Binding-site contacts:
Ligand atom O6 contacts residue GLN376 of chain 4.A at 2.7 Å (h-bond).
Ligand atom O3 contacts residue ARG284 of chain 4.A at 2.8 Å (salt-bridge).
Ligand atom C6 contacts residue THR311 of chain 4.A at 3.4 Å.
Ligand atom O6 contacts residue ILE286 of chain 4.A at 3.0 Å (h-bond).
Ligand atom C2 contacts residue ASP250 of chain 4.A at 3.3 Å.
Ligand atom C8 contacts residue ASN120 of chain 2.A at 3.3 Å.
Ligand atom O4 contacts residue GLY313 of chain 4.A at 3.5 Å (h-bond).
Ligand atom C1 contacts residue ASN121 of chain 2.A at 1.5 Å.
Ligand atom O4 contacts residue ILE288 of chain 4.A at 3.0 Å.
Ligand atom O4 contacts residue GLU295 of chain 4.A at 2.6 Å (salt-bridge).
Ligand atom O3 contacts residue ASP251 of chain 4.A at 2.8 Å (salt-bridge).
Ligand atom O6 contacts residue ASP251 of chain 4.A at 2.5 Å (salt-bridge).
Ligand atom O3 contacts residue GLN312 of chain 4.A at 3.2 Å.
Ligand atom O5 contacts residue ASP251 of chain 4.A at 3.5 Å (salt-bridge).
Ligand atom C2 contacts residue ASN121 of chain 2.A at 2.5 Å.
Ligand atom O4 contacts residue ARG248 of chain 4.A at 3.3 Å (salt-bridge).
Ligand atom C6 contacts residue ASP251 of chain 4.A at 3.5 Å.
Ligand atom O3 contacts residue ASP250 of chain 4.A at 2.9 Å (salt-bridge).
Ligand atom O4 contacts residue ASP251 of chain 4.A at 3.2 Å (salt-bridge).
Ligand atom C4 contacts residue ILE288 of chain 4.A at 3.5 Å (hydrophobic).
Ligand atom O6 contacts residue LYS309 of chain 4.A at 3.2 Å (salt-bridge).
Ligand atom C3 contacts residue GLU295 of chain 4.A at 3.1 Å.
Ligand atom C7 contacts residue ASN121 of chain 2.A at 3.5 Å.
Ligand atom C6 contacts residue PRO310 of chain 4.A at 3.4 Å (hydrophobic).
Ligand atom O2 contacts residue ASP250 of chain 4.A at 3.1 Å (salt-bridge).
Ligand atom C8 contacts residue GLN312 of chain 4.A at 3.4 Å.
Ligand atom O2 contacts residue GLY313 of chain 4.A at 3.3 Å.
Ligand atom C3 contacts residue GLY313 of chain 4.A at 3.3 Å.
Ligand atom O4 contacts residue ARG284 of chain 4.A at 3.2 Å (salt-bridge).
Ligand atom N2 contacts residue ASN121 of chain 2.A at 2.9 Å (h-bond).
Ligand atom C6 contacts residue ARG248 of chain 4.A at 3.6 Å.
Ligand atom O5 contacts residue ARG284 of chain 4.A at 3.3 Å (salt-bridge).
Ligand atom O5 contacts residue GLY375 of chain 4.A at 3.2 Å.
Ligand atom C4 contacts residue GLU295 of chain 4.A at 3.5 Å.
Ligand atom O5 contacts residue GLN376 of chain 4.A at 3.1 Å (h-bond).
Ligand atom C3 contacts residue ASP250 of chain 4.A at 3.6 Å.
Ligand atom O3 contacts residue GLU295 of chain 4.A at 2.6 Å (salt-bridge).
Ligand atom O3 contacts residue GLY313 of chain 4.A at 3.0 Å (h-bond).
Ligand atom C6 contacts residue ILE286 of chain 4.A at 3.2 Å (hydrophobic).
Ligand atom O5 contacts residue ASN121 of chain 2.A at 2.4 Å (h-bond).

Sequence of chain 4.A:
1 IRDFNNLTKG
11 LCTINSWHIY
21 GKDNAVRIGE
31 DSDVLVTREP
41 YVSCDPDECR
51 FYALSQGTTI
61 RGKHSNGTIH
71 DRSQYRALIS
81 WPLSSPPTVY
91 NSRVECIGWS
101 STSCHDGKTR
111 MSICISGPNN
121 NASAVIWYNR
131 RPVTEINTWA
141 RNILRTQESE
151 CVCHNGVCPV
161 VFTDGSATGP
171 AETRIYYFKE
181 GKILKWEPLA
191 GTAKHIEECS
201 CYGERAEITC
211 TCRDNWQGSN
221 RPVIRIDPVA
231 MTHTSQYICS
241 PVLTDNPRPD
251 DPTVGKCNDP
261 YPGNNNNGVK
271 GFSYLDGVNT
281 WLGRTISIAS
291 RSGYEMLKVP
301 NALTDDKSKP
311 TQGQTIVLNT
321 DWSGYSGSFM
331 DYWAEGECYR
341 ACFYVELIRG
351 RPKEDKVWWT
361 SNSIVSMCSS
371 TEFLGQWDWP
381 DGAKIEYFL

The protein below binds the small molecule below.
Small molecule (SMILES): CC(=O)N[C@H]1[C@H](O[C@H]2[C@H](O)[C@@H](NC(C)=O)CO[C@@H]2CO)O[C@H](CO)[C@@H](O[C@@H]2O[C@H](CO)[C@@H](O)[C@H](O[C@H]3O[C@H](CO)[C@@H](O)[C@H](O)[C@@H]3O[C@H]3O[C@H](CO)[C@@H](O)[C@H](O)[C@@H]3O[C@H]3O[C@H](CO)[C@@H](O)[C@H](O)[C@@H]3O)[C@@H]2O)[C@@H]1O

Sequence of chain 2.A:
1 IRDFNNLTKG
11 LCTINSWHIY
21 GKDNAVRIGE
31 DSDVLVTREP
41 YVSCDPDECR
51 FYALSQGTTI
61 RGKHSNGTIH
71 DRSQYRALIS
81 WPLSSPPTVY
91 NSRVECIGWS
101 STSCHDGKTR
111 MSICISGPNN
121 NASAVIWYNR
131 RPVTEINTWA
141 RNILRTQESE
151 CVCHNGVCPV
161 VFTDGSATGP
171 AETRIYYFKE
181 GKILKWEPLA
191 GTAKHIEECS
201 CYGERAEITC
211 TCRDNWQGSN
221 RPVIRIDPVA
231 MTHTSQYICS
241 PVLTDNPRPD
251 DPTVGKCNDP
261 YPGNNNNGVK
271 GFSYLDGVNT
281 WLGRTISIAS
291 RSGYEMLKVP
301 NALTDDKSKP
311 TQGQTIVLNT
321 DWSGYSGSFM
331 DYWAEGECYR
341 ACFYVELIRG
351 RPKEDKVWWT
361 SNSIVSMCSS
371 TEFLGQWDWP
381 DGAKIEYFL

Sequence of chain 4.C:
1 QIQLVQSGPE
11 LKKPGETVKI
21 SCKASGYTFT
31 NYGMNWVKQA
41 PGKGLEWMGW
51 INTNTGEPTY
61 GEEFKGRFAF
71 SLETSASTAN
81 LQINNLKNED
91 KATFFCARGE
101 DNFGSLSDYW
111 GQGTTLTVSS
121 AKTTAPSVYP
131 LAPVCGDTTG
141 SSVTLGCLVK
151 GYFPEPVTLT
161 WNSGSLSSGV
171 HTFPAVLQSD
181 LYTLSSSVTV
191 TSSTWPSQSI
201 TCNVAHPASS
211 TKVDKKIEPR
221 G